Sequence of chain 1.A:
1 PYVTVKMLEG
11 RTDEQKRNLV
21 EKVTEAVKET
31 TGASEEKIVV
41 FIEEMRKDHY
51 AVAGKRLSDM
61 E

Sequence of chain 1.B:
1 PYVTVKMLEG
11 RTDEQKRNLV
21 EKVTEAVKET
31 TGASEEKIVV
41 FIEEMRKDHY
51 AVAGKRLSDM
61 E

This small molecule binds to this protein.
Small molecule (SMILES): O=C([O-])/C(F)=C\c1ccc(O)cc1

Binding-site contacts:
Ligand atom C8 contacts residue LEU8 of chain 1.A at 4.2 Å (hydrophobic).
Ligand atom O3 contacts residue ARG11 of chain 1.A at 3.3 Å (salt-bridge).
Ligand atom C5 contacts residue TYR50 of chain 1.A at 4.3 Å (hydrophobic).
Ligand atom O2 contacts residue ARG11 of chain 1.A at 2.7 Å (salt-bridge).
Ligand atom C9 contacts residue ARG11 of chain 1.A at 3.5 Å.
Ligand atom C7 contacts residue TYR50 of chain 1.A at 3.9 Å (hydrophobic).
Ligand atom F1 contacts residue LEU8 of chain 1.A at 3.9 Å.
Ligand atom C6 contacts residue TYR50 of chain 1.A at 3.4 Å (hydrophobic).
Ligand atom C7 contacts residue PRO1 of chain 1.B at 3.8 Å (hydrophobic).
Ligand atom F1 contacts residue PRO1 of chain 1.B at 3.0 Å.
Ligand atom O3 contacts residue LEU8 of chain 1.A at 4.2 Å.
Ligand atom C9 contacts residue LEU8 of chain 1.A at 3.9 Å (hydrophobic).
Ligand atom C8 contacts residue MET45 of chain 1.A at 4.4 Å (hydrophobic).
Ligand atom F1 contacts residue LYS6 of chain 1.A at 3.9 Å.
Ligand atom O3 contacts residue PRO1 of chain 1.B at 3.9 Å.
Ligand atom C9 contacts residue PRO1 of chain 1.B at 3.3 Å (hydrophobic).
Ligand atom F1 contacts residue MET7 of chain 1.A at 3.7 Å.
Ligand atom O2 contacts residue LEU8 of chain 1.A at 3.3 Å (h-bond).
Ligand atom F1 contacts residue TYR2 of chain 1.B at 4.1 Å.
Ligand atom O2 contacts residue MET7 of chain 1.A at 3.2 Å.
Ligand atom O2 contacts residue PRO1 of chain 1.B at 3.3 Å.
Ligand atom C9 contacts residue MET7 of chain 1.A at 4.4 Å (hydrophobic).
Ligand atom F1 contacts residue MET45 of chain 1.A at 3.4 Å.
Ligand atom C2 contacts residue LEU8 of chain 1.A at 4.4 Å (hydrophobic).
Ligand atom C8 contacts residue PRO1 of chain 1.B at 3.2 Å (hydrophobic).
Ligand atom C1 contacts residue TYR50 of chain 1.A at 4.1 Å (hydrophobic).